Sequence of chain 1.B:
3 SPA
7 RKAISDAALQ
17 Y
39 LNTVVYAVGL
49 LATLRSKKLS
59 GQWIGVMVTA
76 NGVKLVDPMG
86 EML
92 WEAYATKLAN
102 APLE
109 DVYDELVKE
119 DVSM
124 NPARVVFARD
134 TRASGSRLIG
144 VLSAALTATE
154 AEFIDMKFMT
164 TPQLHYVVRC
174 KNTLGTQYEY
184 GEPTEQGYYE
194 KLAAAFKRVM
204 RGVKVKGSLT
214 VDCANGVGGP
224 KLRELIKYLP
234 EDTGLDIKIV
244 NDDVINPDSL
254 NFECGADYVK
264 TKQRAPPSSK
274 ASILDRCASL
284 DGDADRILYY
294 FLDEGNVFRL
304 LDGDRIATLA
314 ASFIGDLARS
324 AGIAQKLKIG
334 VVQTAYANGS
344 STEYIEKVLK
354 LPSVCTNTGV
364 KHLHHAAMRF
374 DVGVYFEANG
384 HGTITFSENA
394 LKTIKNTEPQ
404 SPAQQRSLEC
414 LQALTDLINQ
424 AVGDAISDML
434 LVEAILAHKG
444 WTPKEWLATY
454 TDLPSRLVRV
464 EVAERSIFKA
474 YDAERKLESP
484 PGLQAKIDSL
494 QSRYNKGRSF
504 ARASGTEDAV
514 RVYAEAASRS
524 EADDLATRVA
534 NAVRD

A small-molecule ligand and the protein it binds are described below.
Small molecule (SMILES): CC(=O)N[C@@H]1[C@@H](O)[C@H](O)[C@@H](COP(=O)(O)O)O[C@@H]1O

Binding-site contacts:
Ligand atom O1P contacts residue ARG505 of chain 1.B at 2.8 Å (salt-bridge).
Ligand atom C3 contacts residue ASN382 of chain 1.B at 4.0 Å.
Ligand atom C6 contacts residue THR361 of chain 1.B at 3.7 Å.
Ligand atom O4 contacts residue ASN382 of chain 1.B at 3.1 Å (h-bond).
Ligand atom O3 contacts residue GLU380 of chain 1.B at 2.4 Å (salt-bridge).
Ligand atom O1P contacts residue GLY508 of chain 1.B at 2.6 Å (h-bond).
Ligand atom P contacts residue SER507 of chain 1.B at 3.5 Å.
Ligand atom P contacts residue THR509 of chain 1.B at 3.7 Å.
Ligand atom O1P contacts residue SER507 of chain 1.B at 3.5 Å (h-bond).
Ligand atom O2P contacts residue GOL1 of chain 1.H at 2.6 Å (h-bond).
Ligand atom O3P contacts residue SER507 of chain 1.B at 2.4 Å (h-bond).
Ligand atom O2P contacts residue ARG514 of chain 1.B at 3.2 Å (salt-bridge).
Ligand atom P contacts residue ARG514 of chain 1.B at 3.8 Å.
Ligand atom O3P contacts residue GLY508 of chain 1.B at 4.1 Å.
Ligand atom C3 contacts residue GLU380 of chain 1.B at 3.5 Å.
Ligand atom P contacts residue ARG505 of chain 1.B at 3.7 Å.
Ligand atom O6 contacts residue GOL1 of chain 1.H at 3.9 Å.
Ligand atom O4 contacts residue GLU380 of chain 1.B at 3.0 Å (salt-bridge).
Ligand atom C6 contacts residue GOL1 of chain 1.H at 3.6 Å.
Ligand atom O7 contacts residue VAL363 of chain 1.B at 3.0 Å (h-bond).
Ligand atom O2P contacts residue ARG505 of chain 1.B at 2.8 Å (salt-bridge).
Ligand atom O4 contacts residue THR361 of chain 1.B at 4.1 Å.
Ligand atom O1 contacts residue THR509 of chain 1.B at 3.7 Å.
Ligand atom C2 contacts residue GLY362 of chain 1.B at 4.0 Å.
Ligand atom O3P contacts residue THR509 of chain 1.B at 2.8 Å (h-bond).
Ligand atom C4 contacts residue GLU380 of chain 1.B at 3.6 Å.
Ligand atom O1P contacts residue THR509 of chain 1.B at 3.7 Å.
Ligand atom C8 contacts residue VAL363 of chain 1.B at 3.7 Å (hydrophobic).
Ligand atom P contacts residue GLY508 of chain 1.B at 3.9 Å.
Ligand atom O3 contacts residue GLY362 of chain 1.B at 3.2 Å.
Ligand atom O7 contacts residue GLY362 of chain 1.B at 3.5 Å.
Ligand atom O6 contacts residue THR509 of chain 1.B at 3.6 Å (h-bond).
Ligand atom O5 contacts residue THR509 of chain 1.B at 3.8 Å.
Ligand atom C1 contacts residue THR509 of chain 1.B at 4.1 Å.
Ligand atom C7 contacts residue VAL363 of chain 1.B at 3.9 Å (hydrophobic).
Ligand atom P contacts residue GOL1 of chain 1.H at 3.8 Å.
Ligand atom C3 contacts residue GLY362 of chain 1.B at 4.1 Å.
Ligand atom O3P contacts residue ARG514 of chain 1.B at 2.8 Å (salt-bridge).
Ligand atom O3 contacts residue VAL363 of chain 1.B at 3.5 Å (h-bond).
Ligand atom C4 contacts residue THR361 of chain 1.B at 3.7 Å.